Sequence of chain 1.F:
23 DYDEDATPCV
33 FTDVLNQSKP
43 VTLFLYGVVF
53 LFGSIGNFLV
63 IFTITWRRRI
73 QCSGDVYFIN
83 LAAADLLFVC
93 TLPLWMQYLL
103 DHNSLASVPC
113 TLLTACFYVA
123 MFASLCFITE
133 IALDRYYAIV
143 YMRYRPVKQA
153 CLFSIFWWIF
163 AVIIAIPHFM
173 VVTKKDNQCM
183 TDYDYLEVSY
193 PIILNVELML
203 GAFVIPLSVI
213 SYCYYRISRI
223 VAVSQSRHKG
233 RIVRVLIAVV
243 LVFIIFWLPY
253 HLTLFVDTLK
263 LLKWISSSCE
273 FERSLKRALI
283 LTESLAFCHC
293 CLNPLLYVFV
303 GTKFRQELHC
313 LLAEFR

Sequence of chain 1.E:
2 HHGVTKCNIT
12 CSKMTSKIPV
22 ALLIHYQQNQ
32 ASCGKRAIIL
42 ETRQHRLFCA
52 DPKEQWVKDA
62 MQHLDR

The small molecule below binds the protein below.
Small molecule (SMILES): CC(=O)N[C@@H]1[C@@H](O)[C@H](O)[C@@H](CO)O[C@H]1O

Binding-site contacts:
Ligand atom O7 contacts residue THR34 of chain 1.F at 2.5 Å (h-bond).
Ligand atom C8 contacts residue THR34 of chain 1.F at 4.2 Å.
Ligand atom C4 contacts residue GLN28 of chain 1.E at 4.4 Å.
Ligand atom O6 contacts residue GLN29 of chain 1.E at 3.2 Å (h-bond).
Ligand atom C2 contacts residue ASN9 of chain 1.E at 2.5 Å.
Ligand atom C7 contacts residue THR34 of chain 1.F at 3.2 Å.
Ligand atom C1 contacts residue ILE10 of chain 1.E at 4.4 Å (hydrophobic).
Ligand atom C8 contacts residue ASN9 of chain 1.E at 4.2 Å.
Ligand atom O5 contacts residue ILE10 of chain 1.E at 4.2 Å.
Ligand atom C7 contacts residue ASN9 of chain 1.E at 3.8 Å.
Ligand atom N2 contacts residue VAL32 of chain 1.F at 4.4 Å.
Ligand atom N2 contacts residue THR34 of chain 1.F at 3.7 Å.
Ligand atom C4 contacts residue ASN9 of chain 1.E at 4.2 Å.
Ligand atom O4 contacts residue GLN28 of chain 1.E at 3.1 Å (h-bond).
Ligand atom O5 contacts residue GLN31 of chain 1.E at 4.4 Å.
Ligand atom O6 contacts residue ASN30 of chain 1.E at 4.1 Å.
Ligand atom C1 contacts residue ASN9 of chain 1.E at 1.4 Å.
Ligand atom O5 contacts residue ASN9 of chain 1.E at 2.4 Å (h-bond).
Ligand atom N2 contacts residue ASN9 of chain 1.E at 3.0 Å (h-bond).
Ligand atom C3 contacts residue ASN9 of chain 1.E at 3.8 Å.
Ligand atom C6 contacts residue ASN30 of chain 1.E at 4.1 Å.
Ligand atom C5 contacts residue ASN9 of chain 1.E at 3.7 Å.
Ligand atom C6 contacts residue GLN31 of chain 1.E at 3.4 Å.
Ligand atom O6 contacts residue GLN31 of chain 1.E at 3.5 Å (h-bond).
Ligand atom C6 contacts residue GLN29 of chain 1.E at 3.8 Å.